Sequence of chain 1.A:
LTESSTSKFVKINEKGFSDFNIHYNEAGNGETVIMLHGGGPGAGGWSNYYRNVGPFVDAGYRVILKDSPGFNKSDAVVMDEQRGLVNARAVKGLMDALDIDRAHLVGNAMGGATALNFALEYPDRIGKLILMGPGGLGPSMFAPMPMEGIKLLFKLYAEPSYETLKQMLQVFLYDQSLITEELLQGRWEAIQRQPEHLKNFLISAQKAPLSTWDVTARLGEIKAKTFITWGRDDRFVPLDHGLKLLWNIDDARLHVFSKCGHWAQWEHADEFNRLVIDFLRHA

A small-molecule ligand and the protein it binds are described below.
Small molecule (SMILES): O=C([O-])C(=O)/C=C/CC(=O)c1ccccc1

Binding-site contacts:
Ligand atom CB4 contacts residue LEU213 of chain 1.A at 3.4 Å (hydrophobic).
Ligand atom CB6 contacts residue VAL240 of chain 1.A at 3.6 Å (hydrophobic).
Ligand atom OA2 contacts residue ARG190 of chain 1.A at 3.0 Å (salt-bridge).
Ligand atom CB3 contacts residue LEU213 of chain 1.A at 3.7 Å (hydrophobic).
Ligand atom CB6 contacts residue ILE153 of chain 1.A at 3.5 Å (hydrophobic).
Ligand atom CA1 contacts residue PHE175 of chain 1.A at 3.6 Å (hydrophobic).
Ligand atom CA1 contacts residue GLY41 of chain 1.A at 3.8 Å.
Ligand atom OA1 contacts residue ARG190 of chain 1.A at 2.8 Å (salt-bridge).
Ligand atom CA2 contacts residue ASN111 of chain 1.A at 3.8 Å.
Ligand atom OA2 contacts residue TRP266 of chain 1.A at 2.9 Å (h-bond).
Ligand atom CA5 contacts residue LEU156 of chain 1.A at 3.8 Å (hydrophobic).
Ligand atom CA2 contacts residue GLY41 of chain 1.A at 3.7 Å.
Ligand atom OA3 contacts residue ASN111 of chain 1.A at 3.0 Å (h-bond).
Ligand atom CA4 contacts residue HIS265 of chain 1.A at 3.5 Å.
Ligand atom CB5 contacts residue VAL240 of chain 1.A at 3.6 Å (hydrophobic).
Ligand atom CA1 contacts residue ARG190 of chain 1.A at 3.5 Å.
Ligand atom CA1 contacts residue TRP266 of chain 1.A at 3.6 Å (hydrophobic).
Ligand atom OA4 contacts residue MET113 of chain 1.A at 3.4 Å (h-bond).
Ligand atom CA4 contacts residue ALA112 of chain 1.A at 3.3 Å (hydrophobic).
Ligand atom OA4 contacts residue GLY41 of chain 1.A at 3.7 Å.
Ligand atom CA2 contacts residue TRP266 of chain 1.A at 3.6 Å (hydrophobic).
Ligand atom CB5 contacts residue ILE153 of chain 1.A at 3.7 Å (hydrophobic).
Ligand atom CB5 contacts residue GLY138 of chain 1.A at 3.7 Å.
Ligand atom CA6 contacts residue ALA112 of chain 1.A at 3.5 Å (hydrophobic).
Ligand atom CA5 contacts residue ALA112 of chain 1.A at 3.6 Å (hydrophobic).
Ligand atom OA4 contacts residue ALA112 of chain 1.A at 3.4 Å.
Ligand atom OA1 contacts residue PHE175 of chain 1.A at 3.8 Å.
Ligand atom OA3 contacts residue TRP266 of chain 1.A at 2.9 Å (h-bond).
Ligand atom OA3 contacts residue HIS265 of chain 1.A at 2.9 Å.
Ligand atom OA1 contacts residue GLY41 of chain 1.A at 3.8 Å.
Ligand atom OA2 contacts residue ASN51 of chain 1.A at 3.0 Å (h-bond).
Ligand atom CA2 contacts residue PHE175 of chain 1.A at 3.5 Å (hydrophobic).
Ligand atom CA3 contacts residue PHE175 of chain 1.A at 3.8 Å (hydrophobic).
Ligand atom OA1 contacts residue ALA46 of chain 1.A at 3.8 Å.
Ligand atom OA1 contacts residue GLY42 of chain 1.A at 3.8 Å.
Ligand atom OA4 contacts residue GLY42 of chain 1.A at 2.7 Å (h-bond).
Ligand atom OA3 contacts residue PHE175 of chain 1.A at 3.5 Å.
Ligand atom CB3 contacts residue TRP216 of chain 1.A at 3.6 Å (hydrophobic).
Ligand atom OA1 contacts residue GLY43 of chain 1.A at 2.8 Å (h-bond).
Ligand atom CA3 contacts residue GLY42 of chain 1.A at 3.7 Å.